A protein and the small-molecule ligand that binds it are described below.
Small molecule (SMILES): CC(C)CCC[C@@H](C)[C@H]1CC[C@H]2[C@@H]3CC=C4C[C@@H](OC(=O)CCC(=O)O)CC[C@]4(C)[C@H]3CC[C@]12C

Sequence of chain 1.A:
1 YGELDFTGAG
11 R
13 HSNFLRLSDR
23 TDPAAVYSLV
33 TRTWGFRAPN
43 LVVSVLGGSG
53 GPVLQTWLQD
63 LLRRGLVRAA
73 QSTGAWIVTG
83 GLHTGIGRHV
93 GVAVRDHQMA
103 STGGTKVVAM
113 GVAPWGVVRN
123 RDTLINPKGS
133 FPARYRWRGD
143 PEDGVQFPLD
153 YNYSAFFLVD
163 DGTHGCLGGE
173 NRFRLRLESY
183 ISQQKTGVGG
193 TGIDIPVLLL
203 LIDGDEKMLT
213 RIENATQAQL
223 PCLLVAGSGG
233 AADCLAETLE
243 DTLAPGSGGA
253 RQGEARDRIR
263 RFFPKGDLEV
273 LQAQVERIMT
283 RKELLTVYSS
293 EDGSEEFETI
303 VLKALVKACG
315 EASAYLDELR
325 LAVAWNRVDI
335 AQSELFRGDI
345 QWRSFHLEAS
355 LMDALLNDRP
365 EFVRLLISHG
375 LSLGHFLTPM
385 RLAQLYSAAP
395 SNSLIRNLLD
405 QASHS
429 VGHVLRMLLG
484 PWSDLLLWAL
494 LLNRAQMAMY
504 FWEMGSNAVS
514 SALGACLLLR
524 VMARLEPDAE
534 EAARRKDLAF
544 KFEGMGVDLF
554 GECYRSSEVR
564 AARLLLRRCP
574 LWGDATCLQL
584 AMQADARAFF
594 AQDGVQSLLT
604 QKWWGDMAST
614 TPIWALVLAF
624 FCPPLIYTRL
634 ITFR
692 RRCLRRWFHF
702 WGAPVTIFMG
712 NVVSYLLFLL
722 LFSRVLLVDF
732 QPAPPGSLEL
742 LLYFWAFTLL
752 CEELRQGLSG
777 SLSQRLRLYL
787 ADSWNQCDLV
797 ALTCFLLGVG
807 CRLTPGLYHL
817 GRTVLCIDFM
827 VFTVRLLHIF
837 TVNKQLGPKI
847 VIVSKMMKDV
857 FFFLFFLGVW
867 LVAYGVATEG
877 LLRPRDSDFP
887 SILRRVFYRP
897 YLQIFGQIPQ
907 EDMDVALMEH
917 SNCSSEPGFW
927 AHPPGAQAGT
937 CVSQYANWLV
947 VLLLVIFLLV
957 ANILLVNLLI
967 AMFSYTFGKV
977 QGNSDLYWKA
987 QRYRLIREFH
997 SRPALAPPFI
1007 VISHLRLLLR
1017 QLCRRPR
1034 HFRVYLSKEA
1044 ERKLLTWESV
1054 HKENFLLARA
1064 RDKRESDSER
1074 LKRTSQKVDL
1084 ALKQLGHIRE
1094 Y

Binding-site contacts:
Ligand atom CAS contacts residue VAL714 of chain 1.A at 3.9 Å (hydrophobic).
Ligand atom OAH contacts residue ASN839 of chain 1.A at 2.5 Å (h-bond).
Ligand atom CAN contacts residue PHE624 of chain 1.A at 3.9 Å (hydrophobic).
Ligand atom CAX contacts residue PHE709 of chain 1.A at 4.3 Å (hydrophobic).
Ligand atom CAR contacts residue PHE836 of chain 1.A at 4.0 Å (hydrophobic).
Ligand atom OAF contacts residue TRP606 of chain 1.A at 2.8 Å (h-bond).
Ligand atom CAX contacts residue ASN839 of chain 1.A at 2.8 Å.
Ligand atom CBG contacts residue PHE624 of chain 1.A at 4.3 Å (hydrophobic).
Ligand atom CAR contacts residue VAL713 of chain 1.A at 4.3 Å (hydrophobic).
Ligand atom CAE contacts residue LEU717 of chain 1.A at 4.2 Å (hydrophobic).
Ligand atom CAM contacts residue LEU619 of chain 1.A at 4.2 Å (hydrophobic).
Ligand atom CAZ contacts residue MET710 of chain 1.A at 4.2 Å (hydrophobic).
Ligand atom OAG contacts residue MET710 of chain 1.A at 3.7 Å.
Ligand atom CAU contacts residue LEU717 of chain 1.A at 4.0 Å (hydrophobic).
Ligand atom CAQ contacts residue PHE624 of chain 1.A at 4.2 Å (hydrophobic).
Ligand atom OAH contacts residue PHE709 of chain 1.A at 3.2 Å.
Ligand atom CAT contacts residue MET710 of chain 1.A at 4.3 Å (hydrophobic).
Ligand atom CAV contacts residue VAL620 of chain 1.A at 3.9 Å (hydrophobic).
Ligand atom CAK contacts residue VAL620 of chain 1.A at 3.7 Å (hydrophobic).
Ligand atom OAW contacts residue ILE616 of chain 1.A at 3.5 Å.
Ligand atom CAA contacts residue PHE624 of chain 1.A at 4.3 Å (hydrophobic).
Ligand atom OAH contacts residue TRP606 of chain 1.A at 3.1 Å.
Ligand atom CAV contacts residue ILE616 of chain 1.A at 4.1 Å (hydrophobic).
Ligand atom CAX contacts residue TRP606 of chain 1.A at 3.4 Å (hydrophobic).
Ligand atom CAJ contacts residue LEU718 of chain 1.A at 4.2 Å (hydrophobic).
Ligand atom CAT contacts residue VAL713 of chain 1.A at 3.6 Å (hydrophobic).
Ligand atom CAY contacts residue PHE709 of chain 1.A at 3.9 Å (hydrophobic).
Ligand atom OAG contacts residue PHE709 of chain 1.A at 3.2 Å.
Ligand atom CAP contacts residue PHE624 of chain 1.A at 3.7 Å (hydrophobic).
Ligand atom CAS contacts residue VAL713 of chain 1.A at 4.0 Å (hydrophobic).
Ligand atom CAL contacts residue ILE616 of chain 1.A at 3.6 Å (hydrophobic).
Ligand atom CBE contacts residue PHE624 of chain 1.A at 4.2 Å (hydrophobic).
Ligand atom CAM contacts residue ILE616 of chain 1.A at 3.6 Å (hydrophobic).
Ligand atom CAZ contacts residue VAL620 of chain 1.A at 3.8 Å (hydrophobic).
Ligand atom CAU contacts residue VAL714 of chain 1.A at 3.7 Å (hydrophobic).
Ligand atom CBF contacts residue VAL714 of chain 1.A at 4.0 Å (hydrophobic).
Ligand atom CAY contacts residue ILE616 of chain 1.A at 4.0 Å (hydrophobic).
Ligand atom CAL contacts residue ASN839 of chain 1.A at 3.3 Å.
Ligand atom CAI contacts residue VAL620 of chain 1.A at 3.6 Å (hydrophobic).
Ligand atom OAF contacts residue ASN839 of chain 1.A at 3.5 Å (h-bond).